A small-molecule ligand and the protein it binds are described below.
Small molecule (SMILES): CC(=O)N[C@H]1[C@H](O[C@H]2[C@H](O)[C@@H](NC(C)=O)CO[C@@H]2CO)O[C@H](CO)[C@@H](O[C@@H]2O[C@H](CO)[C@@H](O)[C@H](O)[C@@H]2O)[C@@H]1O

Sequence of chain 1.D:
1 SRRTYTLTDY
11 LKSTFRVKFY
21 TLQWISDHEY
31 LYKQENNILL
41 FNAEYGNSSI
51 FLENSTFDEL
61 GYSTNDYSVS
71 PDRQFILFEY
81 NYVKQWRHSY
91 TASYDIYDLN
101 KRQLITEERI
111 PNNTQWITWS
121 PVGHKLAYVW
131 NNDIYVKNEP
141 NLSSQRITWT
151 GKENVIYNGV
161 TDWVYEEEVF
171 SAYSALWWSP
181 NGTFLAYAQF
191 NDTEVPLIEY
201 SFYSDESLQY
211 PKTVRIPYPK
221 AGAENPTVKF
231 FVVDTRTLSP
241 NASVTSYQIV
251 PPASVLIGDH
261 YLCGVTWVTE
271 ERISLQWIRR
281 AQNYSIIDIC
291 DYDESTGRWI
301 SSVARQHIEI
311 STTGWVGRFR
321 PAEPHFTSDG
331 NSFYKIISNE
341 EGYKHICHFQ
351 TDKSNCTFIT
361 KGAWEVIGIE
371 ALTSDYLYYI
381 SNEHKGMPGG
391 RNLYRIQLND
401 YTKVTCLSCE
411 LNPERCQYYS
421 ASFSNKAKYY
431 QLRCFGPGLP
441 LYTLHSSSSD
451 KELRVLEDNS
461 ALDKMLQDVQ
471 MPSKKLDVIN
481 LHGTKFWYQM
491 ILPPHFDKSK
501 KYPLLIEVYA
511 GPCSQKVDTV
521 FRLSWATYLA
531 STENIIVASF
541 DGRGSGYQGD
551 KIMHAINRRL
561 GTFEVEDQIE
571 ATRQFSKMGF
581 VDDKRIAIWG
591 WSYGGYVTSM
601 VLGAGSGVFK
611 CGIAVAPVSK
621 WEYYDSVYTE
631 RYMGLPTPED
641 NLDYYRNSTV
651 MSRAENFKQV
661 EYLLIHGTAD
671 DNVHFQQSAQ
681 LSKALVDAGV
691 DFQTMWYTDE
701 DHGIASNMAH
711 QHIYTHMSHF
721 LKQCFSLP

Binding-site contacts:
Ligand atom N2 contacts residue ASN54 of chain 1.D at 3.0 Å (h-bond).
Ligand atom C5 contacts residue ASN54 of chain 1.D at 3.6 Å.
Ligand atom C3 contacts residue ASN54 of chain 1.D at 3.8 Å.
Ligand atom C6 contacts residue ASN37 of chain 1.D at 4.1 Å.
Ligand atom C2 contacts residue ASN54 of chain 1.D at 2.5 Å.
Ligand atom C1 contacts residue ASN37 of chain 1.D at 3.3 Å.
Ligand atom O5 contacts residue ASN37 of chain 1.D at 2.7 Å (h-bond).
Ligand atom C1 contacts residue ASN54 of chain 1.D at 1.4 Å.
Ligand atom O7 contacts residue GLU35 of chain 1.D at 3.2 Å (salt-bridge).
Ligand atom O5 contacts residue ASN54 of chain 1.D at 2.4 Å (h-bond).
Ligand atom C4 contacts residue GLU35 of chain 1.D at 3.4 Å.
Ligand atom C4 contacts residue ASN54 of chain 1.D at 4.2 Å.
Ligand atom C2 contacts residue GLU35 of chain 1.D at 3.6 Å.
Ligand atom C2 contacts residue ASN37 of chain 1.D at 4.3 Å.
Ligand atom C5 contacts residue ASN37 of chain 1.D at 3.9 Å.
Ligand atom C7 contacts residue GLU35 of chain 1.D at 4.0 Å.
Ligand atom C5 contacts residue GLU35 of chain 1.D at 3.9 Å.
Ligand atom C6 contacts residue GLU35 of chain 1.D at 3.6 Å.
Ligand atom O7 contacts residue ASN54 of chain 1.D at 2.9 Å (h-bond).
Ligand atom C1 contacts residue GLU35 of chain 1.D at 3.4 Å.
Ligand atom C7 contacts residue ASN54 of chain 1.D at 3.3 Å.
Ligand atom O7 contacts residue ASN36 of chain 1.D at 3.2 Å (h-bond).
Ligand atom O5 contacts residue GLU35 of chain 1.D at 3.9 Å.
Ligand atom O6 contacts residue ASN37 of chain 1.D at 4.4 Å.
Ligand atom C7 contacts residue ASN36 of chain 1.D at 4.1 Å.
Ligand atom N2 contacts residue GLU35 of chain 1.D at 3.5 Å (salt-bridge).
Ligand atom O4 contacts residue GLU35 of chain 1.D at 3.7 Å.
Ligand atom C3 contacts residue GLU35 of chain 1.D at 3.8 Å.